A small-molecule ligand and the protein it binds are described below.
Small molecule (SMILES): Nc1ncnc2c1ncn2[C@@H]1O[C@@H]2CO[P](=O)(O)O[C@H]3[C@@H](O)[C@H](n4cnc5c(N)ncnc54)O[C@@H]3CO[P](=O)(O)O[C@H]2[C@H]1O

Binding-site contacts:
Ligand atom N31 contacts residue VAL457 of chain 1.B at 3.5 Å.
Ligand atom C8 contacts residue ALA481 of chain 1.A at 3.5 Å (hydrophobic).
Ligand atom N3 contacts residue VAL480 of chain 1.A at 3.3 Å (h-bond).
Ligand atom N3 contacts residue PRO479 of chain 1.A at 3.6 Å.
Ligand atom C6 contacts residue VAL506 of chain 1.A at 3.7 Å (hydrophobic).
Ligand atom O2' contacts residue PRO479 of chain 1.A at 2.4 Å (h-bond).
Ligand atom C21 contacts residue VAL457 of chain 1.B at 3.5 Å (hydrophobic).
Ligand atom O2P1 contacts residue VAL487 of chain 1.A at 3.8 Å.
Ligand atom P contacts residue ASN580 of chain 1.A at 3.8 Å.
Ligand atom O2'1 contacts residue ASN580 of chain 1.A at 3.0 Å (h-bond).
Ligand atom O2'1 contacts residue HIS579 of chain 1.A at 2.7 Å (h-bond).
Ligand atom O2P contacts residue GLN581 of chain 1.A at 3.0 Å (h-bond).
Ligand atom N61 contacts residue ARG462 of chain 1.B at 3.4 Å (salt-bridge).
Ligand atom O1P1 contacts residue ALA481 of chain 1.A at 3.2 Å.
Ligand atom C61 contacts residue ARG337 of chain 1.B at 3.9 Å.
Ligand atom O3'1 contacts residue ASN580 of chain 1.A at 3.1 Å (h-bond).
Ligand atom N71 contacts residue LEU461 of chain 1.B at 3.9 Å.
Ligand atom O2P contacts residue SER582 of chain 1.A at 2.9 Å (h-bond).
Ligand atom N11 contacts residue ARG337 of chain 1.B at 3.6 Å.
Ligand atom N7 contacts residue ALA481 of chain 1.A at 3.4 Å.
Ligand atom O2P1 contacts residue VAL486 of chain 1.A at 3.9 Å.
Ligand atom C4 contacts residue VAL480 of chain 1.A at 3.8 Å (hydrophobic).
Ligand atom C21 contacts residue ARG337 of chain 1.B at 3.7 Å.
Ligand atom N1 contacts residue VAL480 of chain 1.A at 3.5 Å (h-bond).
Ligand atom N6 contacts residue LEU539 of chain 1.A at 3.9 Å.
Ligand atom C2' contacts residue PRO479 of chain 1.A at 3.2 Å (hydrophobic).
Ligand atom O2P contacts residue ASN580 of chain 1.A at 3.2 Å.
Ligand atom C2'1 contacts residue HIS579 of chain 1.A at 3.7 Å.
Ligand atom O1P contacts residue ARG337 of chain 1.B at 3.1 Å (salt-bridge).
Ligand atom C5' contacts residue ALA583 of chain 1.A at 3.6 Å (hydrophobic).
Ligand atom C2'1 contacts residue ARG337 of chain 1.B at 3.8 Å.
Ligand atom O4'1 contacts residue PHE568 of chain 1.A at 3.7 Å.
Ligand atom C2 contacts residue VAL480 of chain 1.A at 3.1 Å (hydrophobic).
Ligand atom C2 contacts residue VAL506 of chain 1.A at 3.4 Å (hydrophobic).
Ligand atom C81 contacts residue LEU461 of chain 1.B at 3.8 Å (hydrophobic).
Ligand atom O2P1 contacts residue PRO566 of chain 1.A at 3.2 Å.
Ligand atom N1 contacts residue VAL506 of chain 1.A at 3.0 Å (h-bond).
Ligand atom C6 contacts residue LEU539 of chain 1.A at 3.8 Å (hydrophobic).
Ligand atom C5 contacts residue ALA481 of chain 1.A at 3.6 Å (hydrophobic).
Ligand atom N6 contacts residue VAL506 of chain 1.A at 3.1 Å (h-bond).

Sequence of chain 1.A:
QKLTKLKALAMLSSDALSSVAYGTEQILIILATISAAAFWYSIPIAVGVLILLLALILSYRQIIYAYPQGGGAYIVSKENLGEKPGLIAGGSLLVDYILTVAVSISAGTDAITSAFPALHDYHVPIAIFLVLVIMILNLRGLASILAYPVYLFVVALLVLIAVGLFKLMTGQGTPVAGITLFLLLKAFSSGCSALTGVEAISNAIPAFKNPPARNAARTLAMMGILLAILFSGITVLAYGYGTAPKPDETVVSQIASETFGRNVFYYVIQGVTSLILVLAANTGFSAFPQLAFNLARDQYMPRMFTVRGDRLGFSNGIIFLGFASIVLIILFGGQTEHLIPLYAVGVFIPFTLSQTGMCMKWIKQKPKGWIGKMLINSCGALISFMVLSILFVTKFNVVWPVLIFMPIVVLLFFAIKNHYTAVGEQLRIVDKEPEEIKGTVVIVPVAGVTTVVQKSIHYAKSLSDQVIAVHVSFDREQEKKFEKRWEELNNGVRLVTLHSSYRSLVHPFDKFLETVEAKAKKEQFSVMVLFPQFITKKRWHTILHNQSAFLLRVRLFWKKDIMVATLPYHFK

Sequence of chain 1.B:
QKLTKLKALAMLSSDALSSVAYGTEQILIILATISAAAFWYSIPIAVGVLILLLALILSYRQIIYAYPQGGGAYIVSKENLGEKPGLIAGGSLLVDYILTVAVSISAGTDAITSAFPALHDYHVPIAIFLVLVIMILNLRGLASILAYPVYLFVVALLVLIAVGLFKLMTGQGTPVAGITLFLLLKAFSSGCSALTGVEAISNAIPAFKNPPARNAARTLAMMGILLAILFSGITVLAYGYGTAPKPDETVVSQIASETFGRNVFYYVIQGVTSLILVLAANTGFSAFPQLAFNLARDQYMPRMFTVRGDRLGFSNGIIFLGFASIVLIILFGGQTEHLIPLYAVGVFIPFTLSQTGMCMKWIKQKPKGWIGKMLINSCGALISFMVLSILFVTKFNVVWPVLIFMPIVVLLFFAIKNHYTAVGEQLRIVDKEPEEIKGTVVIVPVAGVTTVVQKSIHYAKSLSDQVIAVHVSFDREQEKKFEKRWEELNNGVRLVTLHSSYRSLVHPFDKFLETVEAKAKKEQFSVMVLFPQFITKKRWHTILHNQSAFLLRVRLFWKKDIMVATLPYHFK